Sequence of chain 1.B:
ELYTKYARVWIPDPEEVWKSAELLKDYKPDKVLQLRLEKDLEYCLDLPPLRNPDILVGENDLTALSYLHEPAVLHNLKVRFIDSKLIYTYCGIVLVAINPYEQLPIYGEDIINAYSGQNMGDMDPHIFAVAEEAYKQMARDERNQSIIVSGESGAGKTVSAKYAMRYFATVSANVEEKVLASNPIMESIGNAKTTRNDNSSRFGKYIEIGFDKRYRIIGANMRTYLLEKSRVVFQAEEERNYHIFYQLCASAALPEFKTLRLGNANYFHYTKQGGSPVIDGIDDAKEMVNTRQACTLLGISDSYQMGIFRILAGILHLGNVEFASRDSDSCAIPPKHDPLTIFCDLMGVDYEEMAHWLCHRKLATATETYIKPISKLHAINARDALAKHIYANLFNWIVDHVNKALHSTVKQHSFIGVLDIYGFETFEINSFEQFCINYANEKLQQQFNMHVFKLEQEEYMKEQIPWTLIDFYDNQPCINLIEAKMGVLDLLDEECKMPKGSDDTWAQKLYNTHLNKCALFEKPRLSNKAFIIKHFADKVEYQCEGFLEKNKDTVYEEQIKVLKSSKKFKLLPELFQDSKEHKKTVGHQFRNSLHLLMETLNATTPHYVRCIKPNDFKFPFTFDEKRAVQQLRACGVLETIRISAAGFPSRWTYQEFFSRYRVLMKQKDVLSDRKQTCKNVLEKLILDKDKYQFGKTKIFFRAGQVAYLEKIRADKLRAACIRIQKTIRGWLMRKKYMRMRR

This small molecule binds to this protein.
Small molecule (SMILES): Nc1ncnc2c1ncn2[C@@H]1O[C@H](CO[P](=O)(O)O[P](=O)(O)NP(=O)(O)O)[C@@H](O)[C@H]1O

Binding-site contacts:
Ligand atom C8 contacts residue GLY168 of chain 1.B at 3.3 Å.
Ligand atom N6 contacts residue TYR100 of chain 1.B at 3.4 Å (h-bond).
Ligand atom N3B contacts residue THR170 of chain 1.B at 2.6 Å (h-bond).
Ligand atom N1 contacts residue TYR119 of chain 1.B at 3.2 Å (h-bond).
Ligand atom O1B contacts residue THR170 of chain 1.B at 3.3 Å (h-bond).
Ligand atom O2G contacts residue MG1 of chain 1.F at 2.9 Å.
Ligand atom N3B contacts residue MG1 of chain 1.F at 3.0 Å.
Ligand atom O1G contacts residue GLY166 of chain 1.B at 2.6 Å (h-bond).
Ligand atom O1G contacts residue SER165 of chain 1.B at 3.2 Å.
Ligand atom N9 contacts residue ASN111 of chain 1.B at 3.1 Å (h-bond).
Ligand atom O3G contacts residue MG1 of chain 1.F at 2.0 Å.
Ligand atom O3G contacts residue SER165 of chain 1.B at 3.5 Å (h-bond).
Ligand atom O1G contacts residue ALA167 of chain 1.B at 3.3 Å (h-bond).
Ligand atom O2G contacts residue GLY166 of chain 1.B at 2.6 Å (h-bond).
Ligand atom PG contacts residue SER165 of chain 1.B at 3.5 Å.
Ligand atom O4' contacts residue ASN111 of chain 1.B at 3.7 Å.
Ligand atom O3A contacts residue MG1 of chain 1.G at 3.1 Å.
Ligand atom O2B contacts residue MG1 of chain 1.G at 2.1 Å.
Ligand atom PG contacts residue GLY166 of chain 1.B at 3.2 Å.
Ligand atom O1A contacts residue MG1 of chain 1.G at 2.0 Å.
Ligand atom C4 contacts residue ASN111 of chain 1.B at 3.7 Å.
Ligand atom O5' contacts residue MG1 of chain 1.G at 3.3 Å.
Ligand atom O1B contacts residue MG1 of chain 1.G at 2.0 Å.
Ligand atom O2G contacts residue SER165 of chain 1.B at 2.6 Å (h-bond).
Ligand atom N7 contacts residue ASN111 of chain 1.B at 3.5 Å (h-bond).
Ligand atom PA contacts residue MG1 of chain 1.G at 2.9 Å.
Ligand atom O3G contacts residue LYS169 of chain 1.B at 3.6 Å.
Ligand atom PB contacts residue MG1 of chain 1.G at 2.4 Å.
Ligand atom C8 contacts residue ASN111 of chain 1.B at 3.0 Å.
Ligand atom C1' contacts residue ASN111 of chain 1.B at 3.5 Å.
Ligand atom O2B contacts residue GLY166 of chain 1.B at 3.7 Å.
Ligand atom N7 contacts residue GLY168 of chain 1.B at 3.5 Å.
Ligand atom PG contacts residue MG1 of chain 1.F at 2.7 Å.
Ligand atom C6 contacts residue TYR119 of chain 1.B at 3.6 Å (hydrophobic).
Ligand atom O3A contacts residue GLY168 of chain 1.B at 3.7 Å.
Ligand atom O1G contacts residue LYS169 of chain 1.B at 3.7 Å.
Ligand atom O1G contacts residue GLU164 of chain 1.B at 3.7 Å.
Ligand atom N6 contacts residue TYR119 of chain 1.B at 3.1 Å (h-bond).
Ligand atom PB contacts residue THR170 of chain 1.B at 3.6 Å.
Ligand atom O2A contacts residue VAL171 of chain 1.B at 3.1 Å.